This protein binds this small molecule.
Small molecule (SMILES): Cc1nc(N)nc(-c2cc(C3CCOCC3)cnc2Nc2cnc(Cl)c(NS(C)(=O)=O)c2)n1

Sequence of chain 1.A:
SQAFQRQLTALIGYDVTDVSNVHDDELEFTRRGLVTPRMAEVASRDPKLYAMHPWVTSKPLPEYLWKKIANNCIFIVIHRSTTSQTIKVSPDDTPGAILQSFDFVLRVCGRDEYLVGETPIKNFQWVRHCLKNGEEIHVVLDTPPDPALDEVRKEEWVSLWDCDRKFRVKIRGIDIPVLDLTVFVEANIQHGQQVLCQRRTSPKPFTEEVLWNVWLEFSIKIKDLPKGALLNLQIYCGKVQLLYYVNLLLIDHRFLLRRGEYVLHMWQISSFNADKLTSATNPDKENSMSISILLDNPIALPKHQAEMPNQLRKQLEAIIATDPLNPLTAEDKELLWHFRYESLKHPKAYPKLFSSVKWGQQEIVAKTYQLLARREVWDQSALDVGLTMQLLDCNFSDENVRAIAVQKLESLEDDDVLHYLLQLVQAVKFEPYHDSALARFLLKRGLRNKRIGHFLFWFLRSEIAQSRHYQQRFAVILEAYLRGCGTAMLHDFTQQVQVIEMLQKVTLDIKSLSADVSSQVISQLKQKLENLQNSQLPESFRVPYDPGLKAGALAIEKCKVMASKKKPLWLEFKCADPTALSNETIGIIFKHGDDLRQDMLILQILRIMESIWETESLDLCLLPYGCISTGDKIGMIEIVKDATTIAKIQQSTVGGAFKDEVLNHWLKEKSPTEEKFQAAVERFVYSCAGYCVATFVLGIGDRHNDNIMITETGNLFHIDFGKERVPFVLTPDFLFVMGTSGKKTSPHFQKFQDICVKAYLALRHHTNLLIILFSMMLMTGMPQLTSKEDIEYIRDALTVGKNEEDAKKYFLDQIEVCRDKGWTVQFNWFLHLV

Binding-site contacts:
Ligand atom CL2 contacts residue ASP822 of chain 1.A at 3.6 Å.
Ligand atom N22 contacts residue TYR725 of chain 1.A at 3.9 Å.
Ligand atom CL2 contacts residue LYS691 of chain 1.A at 3.4 Å.
Ligand atom C9 contacts residue GLU738 of chain 1.A at 3.6 Å.
Ligand atom N8 contacts residue ILE689 of chain 1.A at 3.8 Å.
Ligand atom N10 contacts residue VAL740 of chain 1.A at 3.3 Å (h-bond).
Ligand atom C20 contacts residue THR745 of chain 1.A at 3.6 Å.
Ligand atom N10 contacts residue GLU738 of chain 1.A at 3.8 Å.
Ligand atom O18 contacts residue LYS748 of chain 1.A at 3.9 Å.
Ligand atom N14 contacts residue VAL740 of chain 1.A at 3.0 Å (h-bond).
Ligand atom C21 contacts residue ASP822 of chain 1.A at 3.8 Å.
Ligand atom C16 contacts residue TRP670 of chain 1.A at 3.8 Å (hydrophobic).
Ligand atom C11 contacts residue VAL740 of chain 1.A at 3.8 Å (hydrophobic).
Ligand atom CL2 contacts residue ASP699 of chain 1.A at 3.9 Å.
Ligand atom C5 contacts residue MET662 of chain 1.A at 3.4 Å (hydrophobic).
Ligand atom C7 contacts residue ILE689 of chain 1.A at 3.8 Å (hydrophobic).
Ligand atom N14 contacts residue ILE739 of chain 1.A at 3.8 Å.
Ligand atom C13 contacts residue ILE737 of chain 1.A at 3.8 Å (hydrophobic).
Ligand atom C23 contacts residue ILE821 of chain 1.A at 3.7 Å (hydrophobic).
Ligand atom C31 contacts residue ASP822 of chain 1.A at 3.0 Å.
Ligand atom N14 contacts residue ALA743 of chain 1.A at 3.9 Å.
Ligand atom O33 contacts residue PRO668 of chain 1.A at 3.2 Å.
Ligand atom C7 contacts residue MET811 of chain 1.A at 3.5 Å (hydrophobic).
Ligand atom C13 contacts residue TYR725 of chain 1.A at 3.5 Å (hydrophobic).
Ligand atom N27 contacts residue LYS691 of chain 1.A at 3.6 Å (salt-bridge).
Ligand atom C2 contacts residue ILE821 of chain 1.A at 3.5 Å (hydrophobic).
Ligand atom C23 contacts residue ASP822 of chain 1.A at 3.7 Å.
Ligand atom N28 contacts residue ILE821 of chain 1.A at 3.5 Å.
Ligand atom C16 contacts residue MET662 of chain 1.A at 3.9 Å (hydrophobic).
Ligand atom C23 contacts residue TYR725 of chain 1.A at 3.8 Å (hydrophobic).
Ligand atom N12 contacts residue MET811 of chain 1.A at 3.3 Å (h-bond).
Ligand atom C6 contacts residue MET662 of chain 1.A at 3.3 Å (hydrophobic).
Ligand atom C11 contacts residue MET811 of chain 1.A at 3.6 Å (hydrophobic).
Ligand atom C13 contacts residue GLU738 of chain 1.A at 3.0 Å.
Ligand atom C3 contacts residue ILE689 of chain 1.A at 3.9 Å (hydrophobic).
Ligand atom N1 contacts residue ILE821 of chain 1.A at 3.7 Å.
Ligand atom C21 contacts residue ILE737 of chain 1.A at 3.7 Å (hydrophobic).
Ligand atom N22 contacts residue ASP822 of chain 1.A at 3.4 Å (salt-bridge).
Ligand atom O32 contacts residue LYS691 of chain 1.A at 3.2 Å.
Ligand atom C15 contacts residue MET662 of chain 1.A at 3.6 Å (hydrophobic).